Sequence of chain 1.A:
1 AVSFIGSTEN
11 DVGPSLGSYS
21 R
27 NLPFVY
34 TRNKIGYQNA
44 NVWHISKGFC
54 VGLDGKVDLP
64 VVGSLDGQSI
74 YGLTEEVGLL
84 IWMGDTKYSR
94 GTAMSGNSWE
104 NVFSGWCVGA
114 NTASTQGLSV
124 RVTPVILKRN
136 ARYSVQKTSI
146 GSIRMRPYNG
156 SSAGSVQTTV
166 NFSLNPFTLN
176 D

Binding-site contacts:
Ligand atom C4 contacts residue THR89 of chain 1.A at 3.6 Å.
Ligand atom O1 contacts residue SER117 of chain 1.A at 3.8 Å.
Ligand atom C6 contacts residue GLN119 of chain 1.A at 4.0 Å.
Ligand atom O3 contacts residue THR89 of chain 1.A at 2.8 Å (h-bond).
Ligand atom CM contacts residue SER117 of chain 1.A at 3.5 Å.
Ligand atom C8 contacts residue THR118 of chain 1.A at 3.5 Å.
Ligand atom N2 contacts residue THR118 of chain 1.A at 3.1 Å (h-bond).
Ligand atom C3 contacts residue GLY120 of chain 1.A at 3.7 Å.
Ligand atom O3 contacts residue GLY120 of chain 1.A at 3.4 Å (h-bond).
Ligand atom C6 contacts residue ASP88 of chain 1.A at 3.4 Å.
Ligand atom C3 contacts residue GLN119 of chain 1.A at 4.1 Å.
Ligand atom CM contacts residue TRP109 of chain 1.A at 3.6 Å (hydrophobic).
Ligand atom O4 contacts residue THR89 of chain 1.A at 3.3 Å (h-bond).
Ligand atom O4 contacts residue THR118 of chain 1.A at 4.1 Å.
Ligand atom C4 contacts residue ASP88 of chain 1.A at 3.6 Å.
Ligand atom C3 contacts residue THR89 of chain 1.A at 3.8 Å.
Ligand atom C1 contacts residue THR118 of chain 1.A at 3.5 Å.
Ligand atom C7 contacts residue THR118 of chain 1.A at 3.8 Å.
Ligand atom O3 contacts residue GLN119 of chain 1.A at 4.1 Å.
Ligand atom C2 contacts residue THR118 of chain 1.A at 3.7 Å.
Ligand atom C4 contacts residue GLY120 of chain 1.A at 3.9 Å.
Ligand atom O3 contacts residue THR118 of chain 1.A at 4.1 Å.
Ligand atom O3 contacts residue ALA43 of chain 1.A at 2.6 Å (h-bond).
Ligand atom O4 contacts residue GLY120 of chain 1.A at 2.8 Å (h-bond).
Ligand atom O4 contacts residue GLN119 of chain 1.A at 3.2 Å (h-bond).
Ligand atom O5 contacts residue TRP109 of chain 1.A at 3.8 Å.
Ligand atom C5 contacts residue THR118 of chain 1.A at 3.6 Å.
Ligand atom C1 contacts residue TRP109 of chain 1.A at 4.0 Å (hydrophobic).
Ligand atom N2 contacts residue ALA43 of chain 1.A at 3.9 Å.
Ligand atom C4 contacts residue THR118 of chain 1.A at 3.9 Å.
Ligand atom C3 contacts residue THR118 of chain 1.A at 3.2 Å.
Ligand atom C6 contacts residue PHE106 of chain 1.A at 4.0 Å (hydrophobic).
Ligand atom C3 contacts residue ALA43 of chain 1.A at 3.5 Å (hydrophobic).
Ligand atom C1 contacts residue SER117 of chain 1.A at 3.9 Å.
Ligand atom O6 contacts residue ASP88 of chain 1.A at 2.6 Å (salt-bridge).
Ligand atom C5 contacts residue TRP109 of chain 1.A at 3.6 Å (hydrophobic).
Ligand atom C6 contacts residue TRP109 of chain 1.A at 3.4 Å (hydrophobic).
Ligand atom O5 contacts residue THR118 of chain 1.A at 4.1 Å.
Ligand atom C8 contacts residue ASN44 of chain 1.A at 3.5 Å.
Ligand atom O4 contacts residue ASP88 of chain 1.A at 2.7 Å (salt-bridge).

This protein binds this small molecule.
Small molecule (SMILES): CO[C@@H]1O[C@H](CO)[C@@H](O)[C@H](O)[C@H]1NC(C)=O